Binding-site contacts:
Ligand atom CA contacts residue HEM1 of chain 1.C at 3.0 Å.
Ligand atom CZ2 contacts residue LEU114 of chain 1.A at 3.8 Å (hydrophobic).
Ligand atom O contacts residue ALA224 of chain 1.A at 2.9 Å (h-bond).
Ligand atom CD1 contacts residue ALA224 of chain 1.A at 3.5 Å (hydrophobic).
Ligand atom CG contacts residue LEU140 of chain 1.A at 3.8 Å (hydrophobic).
Ligand atom CZ3 contacts residue PRO222 of chain 1.A at 3.5 Å (hydrophobic).
Ligand atom C contacts residue HEM1 of chain 1.C at 4.0 Å.
Ligand atom NE1 contacts residue ALA224 of chain 1.A at 3.5 Å.
Ligand atom OXT contacts residue HEM1 of chain 1.C at 4.0 Å.
Ligand atom CG contacts residue HEM1 of chain 1.C at 4.1 Å.
Ligand atom CE3 contacts residue PRO222 of chain 1.A at 4.0 Å (hydrophobic).
Ligand atom CE2 contacts residue ALA224 of chain 1.A at 3.8 Å (hydrophobic).
Ligand atom CZ3 contacts residue TYR209 of chain 1.A at 3.6 Å (hydrophobic).
Ligand atom CD1 contacts residue LEU140 of chain 1.A at 3.5 Å (hydrophobic).
Ligand atom NE1 contacts residue VAL144 of chain 1.A at 3.7 Å.
Ligand atom CE3 contacts residue TYR209 of chain 1.A at 3.8 Å (hydrophobic).
Ligand atom CH2 contacts residue GLY223 of chain 1.A at 4.1 Å.
Ligand atom N contacts residue HIS313 of chain 1.A at 4.0 Å.
Ligand atom CE3 contacts residue ALA224 of chain 1.A at 4.0 Å (hydrophobic).
Ligand atom CZ3 contacts residue GLY223 of chain 1.A at 3.5 Å.
Ligand atom O contacts residue VAL225 of chain 1.A at 3.0 Å (h-bond).
Ligand atom CH2 contacts residue LEU140 of chain 1.A at 4.1 Å (hydrophobic).
Ligand atom N contacts residue HEM1 of chain 1.C at 2.0 Å.
Ligand atom CB contacts residue HEM1 of chain 1.C at 3.2 Å.
Ligand atom CD2 contacts residue ALA224 of chain 1.A at 3.7 Å (hydrophobic).
Ligand atom OXT contacts residue GLY223 of chain 1.A at 4.0 Å.
Ligand atom CD2 contacts residue LEU140 of chain 1.A at 3.9 Å (hydrophobic).
Ligand atom O contacts residue GLY223 of chain 1.A at 3.2 Å.
Ligand atom CZ2 contacts residue LEU140 of chain 1.A at 3.8 Å (hydrophobic).
Ligand atom CD2 contacts residue GLY223 of chain 1.A at 4.1 Å.
Ligand atom CB contacts residue PHE201 of chain 1.A at 3.6 Å (hydrophobic).
Ligand atom CE3 contacts residue LEU140 of chain 1.A at 4.0 Å (hydrophobic).
Ligand atom CG contacts residue ALA224 of chain 1.A at 4.0 Å (hydrophobic).
Ligand atom NE1 contacts residue LEU140 of chain 1.A at 3.5 Å.
Ligand atom N contacts residue ALA224 of chain 1.A at 3.6 Å.
Ligand atom CE3 contacts residue GLY223 of chain 1.A at 3.5 Å.
Ligand atom C contacts residue GLY223 of chain 1.A at 3.9 Å.
Ligand atom C contacts residue ALA224 of chain 1.A at 3.8 Å (hydrophobic).
Ligand atom CD1 contacts residue HEM1 of chain 1.C at 3.5 Å.
Ligand atom CE2 contacts residue LEU140 of chain 1.A at 3.5 Å (hydrophobic).

Sequence of chain 1.A:
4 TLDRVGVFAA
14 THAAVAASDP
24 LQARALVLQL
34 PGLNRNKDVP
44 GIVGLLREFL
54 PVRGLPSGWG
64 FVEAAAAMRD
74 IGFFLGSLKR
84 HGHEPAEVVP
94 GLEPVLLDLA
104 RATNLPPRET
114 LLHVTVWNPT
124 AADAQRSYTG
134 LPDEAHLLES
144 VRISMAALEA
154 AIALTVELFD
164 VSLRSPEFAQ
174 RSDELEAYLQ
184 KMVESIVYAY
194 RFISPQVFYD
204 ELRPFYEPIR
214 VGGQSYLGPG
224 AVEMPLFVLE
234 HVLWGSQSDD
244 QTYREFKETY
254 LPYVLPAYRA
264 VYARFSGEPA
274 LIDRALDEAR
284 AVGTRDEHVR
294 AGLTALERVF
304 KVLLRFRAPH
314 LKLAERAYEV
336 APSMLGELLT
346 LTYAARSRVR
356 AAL

This small molecule binds to this protein.
Small molecule (SMILES): N[C@@H](Cc1c[nH]c2ccccc12)C(=O)O